Binding-site contacts:
Ligand atom O6 contacts residue VAL414 of chain 1.C at 3.8 Å.
Ligand atom O6 contacts residue ASN265 of chain 1.C at 4.0 Å.
Ligand atom C3 contacts residue ASN265 of chain 1.C at 3.9 Å.
Ligand atom O5 contacts residue ARG412 of chain 1.C at 4.0 Å.
Ligand atom C5 contacts residue ASN265 of chain 1.C at 3.2 Å.
Ligand atom O7 contacts residue ASN301 of chain 1.C at 3.9 Å.
Ligand atom O7 contacts residue ASN265 of chain 1.C at 4.2 Å.
Ligand atom C6 contacts residue ASN265 of chain 1.C at 4.1 Å.
Ligand atom C7 contacts residue ASN301 of chain 1.C at 4.2 Å.
Ligand atom C8 contacts residue ASN301 of chain 1.C at 3.8 Å.
Ligand atom C2 contacts residue ASN265 of chain 1.C at 2.7 Å.
Ligand atom C1 contacts residue ASN265 of chain 1.C at 1.4 Å.
Ligand atom C7 contacts residue ASN265 of chain 1.C at 3.9 Å.
Ligand atom O5 contacts residue ASN265 of chain 1.C at 1.9 Å (h-bond).
Ligand atom C4 contacts residue ASN265 of chain 1.C at 4.1 Å.
Ligand atom N2 contacts residue ASN265 of chain 1.C at 3.3 Å (h-bond).

This protein binds this small molecule.
Small molecule (SMILES): CC(=O)N[C@H]1[C@H](O[C@H]2[C@H](O)[C@@H](NC(C)=O)CO[C@@H]2CO)O[C@H](CO)[C@@H](O[C@@H]2O[C@H](CO[C@H]3O[C@H](CO)[C@@H](O)[C@H](O)[C@@H]3O)[C@@H](O)[C@H](O[C@H]3O[C@H](CO)[C@@H](O)[C@H](O)[C@@H]3O)[C@@H]2O)[C@@H]1O

Sequence of chain 1.C:
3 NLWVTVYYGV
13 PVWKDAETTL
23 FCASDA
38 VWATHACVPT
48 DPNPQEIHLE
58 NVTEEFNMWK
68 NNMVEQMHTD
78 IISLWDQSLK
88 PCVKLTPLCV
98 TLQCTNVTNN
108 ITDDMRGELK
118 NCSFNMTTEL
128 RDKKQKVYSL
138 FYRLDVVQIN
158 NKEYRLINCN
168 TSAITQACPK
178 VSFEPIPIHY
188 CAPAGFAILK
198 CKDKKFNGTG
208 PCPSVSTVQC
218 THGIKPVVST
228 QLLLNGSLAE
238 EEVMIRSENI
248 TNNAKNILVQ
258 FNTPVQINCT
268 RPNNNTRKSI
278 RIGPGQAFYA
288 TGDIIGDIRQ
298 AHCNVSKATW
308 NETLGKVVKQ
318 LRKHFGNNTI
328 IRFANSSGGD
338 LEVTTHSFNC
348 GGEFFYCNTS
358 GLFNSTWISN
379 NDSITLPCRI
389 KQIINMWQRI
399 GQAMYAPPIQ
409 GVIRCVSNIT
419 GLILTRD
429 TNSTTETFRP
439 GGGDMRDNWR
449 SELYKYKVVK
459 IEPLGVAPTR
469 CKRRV